Sequence of chain 1.C:
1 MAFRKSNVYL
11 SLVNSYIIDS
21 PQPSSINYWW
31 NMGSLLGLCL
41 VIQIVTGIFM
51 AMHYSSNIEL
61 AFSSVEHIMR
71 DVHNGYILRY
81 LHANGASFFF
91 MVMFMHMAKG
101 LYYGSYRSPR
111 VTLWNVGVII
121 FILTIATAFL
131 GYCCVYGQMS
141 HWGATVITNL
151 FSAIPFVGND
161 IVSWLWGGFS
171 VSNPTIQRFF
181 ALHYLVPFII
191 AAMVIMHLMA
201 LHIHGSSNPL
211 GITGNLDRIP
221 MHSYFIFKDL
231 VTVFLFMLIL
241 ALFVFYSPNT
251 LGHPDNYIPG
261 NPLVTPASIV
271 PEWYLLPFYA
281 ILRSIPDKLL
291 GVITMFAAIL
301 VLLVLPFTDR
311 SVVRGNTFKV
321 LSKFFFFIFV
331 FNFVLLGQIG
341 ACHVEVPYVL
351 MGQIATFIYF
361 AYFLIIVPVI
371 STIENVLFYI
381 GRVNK

Binding-site contacts:
Ligand atom O2 contacts residue VAL146 of chain 1.C at 3.4 Å.
Ligand atom C8 contacts residue PRO271 of chain 1.C at 3.8 Å (hydrophobic).
Ligand atom C20 contacts residue ILE125 of chain 1.C at 4.0 Å (hydrophobic).
Ligand atom C3 contacts residue HIS151 of chain 2.E at 3.8 Å.
Ligand atom C6 contacts residue MET139 of chain 1.C at 4.0 Å (hydrophobic).
Ligand atom C17 contacts residue LEU275 of chain 1.C at 3.8 Å (hydrophobic).
Ligand atom O6 contacts residue TYR279 of chain 1.C at 3.6 Å.
Ligand atom C14 contacts residue MET295 of chain 1.C at 3.9 Å (hydrophobic).
Ligand atom C6 contacts residue GLY143 of chain 1.C at 3.7 Å.
Ligand atom C13 contacts residue ILE147 of chain 1.C at 4.0 Å (hydrophobic).
Ligand atom C3 contacts residue VAL146 of chain 1.C at 3.9 Å (hydrophobic).
Ligand atom C4 contacts residue VAL146 of chain 1.C at 3.9 Å (hydrophobic).
Ligand atom C7 contacts residue GLY143 of chain 1.C at 3.6 Å.
Ligand atom O6 contacts residue HIS151 of chain 2.E at 2.8 Å (h-bond).
Ligand atom C4 contacts residue HIS151 of chain 2.E at 3.9 Å.
Ligand atom C3 contacts residue TYR279 of chain 1.C at 3.9 Å (hydrophobic).
Ligand atom O6 contacts residue LEU282 of chain 1.C at 4.0 Å.
Ligand atom O1 contacts residue PRO271 of chain 1.C at 3.2 Å.
Ligand atom C12 contacts residue LEU275 of chain 1.C at 3.6 Å (hydrophobic).
Ligand atom O2 contacts residue CYS150 of chain 2.E at 4.0 Å.
Ligand atom C7 contacts residue MET139 of chain 1.C at 3.4 Å (hydrophobic).
Ligand atom C1 contacts residue PRO271 of chain 1.C at 3.5 Å (hydrophobic).
Ligand atom O1 contacts residue LEU275 of chain 1.C at 4.0 Å.
Ligand atom O2 contacts residue HIS151 of chain 2.E at 3.2 Å (h-bond).
Ligand atom C5 contacts residue ILE269 of chain 1.C at 3.4 Å (hydrophobic).
Ligand atom C15 contacts residue ILE147 of chain 1.C at 3.3 Å (hydrophobic).
Ligand atom O1 contacts residue PHE129 of chain 1.C at 3.3 Å.
Ligand atom C21 contacts residue PHE296 of chain 1.C at 4.0 Å (hydrophobic).
Ligand atom C9 contacts residue PRO271 of chain 1.C at 3.8 Å (hydrophobic).
Ligand atom C6 contacts residue TRP142 of chain 1.C at 4.0 Å (hydrophobic).
Ligand atom C9 contacts residue GLY143 of chain 1.C at 4.0 Å.
Ligand atom C8 contacts residue GLY143 of chain 1.C at 3.6 Å.
Ligand atom O6 contacts residue VAL146 of chain 1.C at 3.5 Å.
Ligand atom CL contacts residue ILE299 of chain 1.C at 3.2 Å.
Ligand atom C13 contacts residue LEU275 of chain 1.C at 3.9 Å (hydrophobic).
Ligand atom C18 contacts residue LEU275 of chain 1.C at 3.5 Å (hydrophobic).
Ligand atom C18 contacts residue PHE278 of chain 1.C at 3.8 Å (hydrophobic).
Ligand atom O2 contacts residue TYR279 of chain 1.C at 4.0 Å.
Ligand atom C6 contacts residue ILE269 of chain 1.C at 3.8 Å (hydrophobic).
Ligand atom C14 contacts residue ILE147 of chain 1.C at 3.6 Å (hydrophobic).

A small-molecule ligand and the protein it binds are described below.
Small molecule (SMILES): O=C1C(O)=C(C2CCC(c3ccc(Cl)cc3)CC2)C(=O)c2ccccc21

Sequence of chain 2.E:
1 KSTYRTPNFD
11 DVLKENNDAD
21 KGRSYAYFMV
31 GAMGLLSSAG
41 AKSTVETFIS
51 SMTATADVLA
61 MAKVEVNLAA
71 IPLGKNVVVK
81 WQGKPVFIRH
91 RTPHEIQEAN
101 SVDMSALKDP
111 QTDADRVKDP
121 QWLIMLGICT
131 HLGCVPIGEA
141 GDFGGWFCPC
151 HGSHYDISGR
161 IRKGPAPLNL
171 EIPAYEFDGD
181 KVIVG